The protein below binds the small molecule below.
Small molecule (SMILES): CC(=O)N[C@H]1[C@H](O[C@H]2[C@H](O)[C@@H](NC(C)=O)CO[C@@H]2CO)O[C@H](CO)[C@@H](O)[C@@H]1O

Sequence of chain 1.A:
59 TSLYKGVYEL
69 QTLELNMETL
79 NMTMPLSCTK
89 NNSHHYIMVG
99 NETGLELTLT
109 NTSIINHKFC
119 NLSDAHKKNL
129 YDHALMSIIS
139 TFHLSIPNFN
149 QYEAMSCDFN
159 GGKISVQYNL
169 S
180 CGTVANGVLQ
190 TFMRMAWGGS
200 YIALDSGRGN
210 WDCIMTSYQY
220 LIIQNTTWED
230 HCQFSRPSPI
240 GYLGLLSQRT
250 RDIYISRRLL

Binding-site contacts:
Ligand atom C5 contacts residue HIS92 of chain 1.A at 4.1 Å.
Ligand atom O6 contacts residue HIS92 of chain 1.A at 4.3 Å.
Ligand atom C7 contacts residue ASN89 of chain 1.A at 3.7 Å.
Ligand atom O5 contacts residue ASN89 of chain 1.A at 2.4 Å (h-bond).
Ligand atom C3 contacts residue ASN89 of chain 1.A at 3.8 Å.
Ligand atom C8 contacts residue SER91 of chain 1.A at 4.1 Å.
Ligand atom O4 contacts residue HIS92 of chain 1.A at 4.0 Å.
Ligand atom C1 contacts residue HIS92 of chain 1.A at 4.0 Å.
Ligand atom O5 contacts residue HIS92 of chain 1.A at 4.5 Å.
Ligand atom C3 contacts residue HIS92 of chain 1.A at 4.0 Å.
Ligand atom O5 contacts residue LYS88 of chain 1.A at 3.6 Å.
Ligand atom C7 contacts residue SER91 of chain 1.A at 4.3 Å.
Ligand atom C3 contacts residue SER91 of chain 1.A at 4.4 Å.
Ligand atom C1 contacts residue SER91 of chain 1.A at 4.2 Å.
Ligand atom C4 contacts residue ASN89 of chain 1.A at 4.2 Å.
Ligand atom C4 contacts residue HIS92 of chain 1.A at 4.3 Å.
Ligand atom C5 contacts residue ASN89 of chain 1.A at 3.6 Å.
Ligand atom N2 contacts residue SER91 of chain 1.A at 3.4 Å (h-bond).
Ligand atom C2 contacts residue SER91 of chain 1.A at 4.2 Å.
Ligand atom O6 contacts residue LYS88 of chain 1.A at 3.1 Å (salt-bridge).
Ligand atom O7 contacts residue ASN89 of chain 1.A at 4.1 Å.
Ligand atom C1 contacts residue LYS88 of chain 1.A at 4.3 Å.
Ligand atom C2 contacts residue ASN89 of chain 1.A at 2.4 Å.
Ligand atom N2 contacts residue ASN89 of chain 1.A at 2.8 Å (h-bond).
Ligand atom C6 contacts residue LYS88 of chain 1.A at 3.4 Å.
Ligand atom C5 contacts residue LYS88 of chain 1.A at 4.2 Å.
Ligand atom C1 contacts residue ASN89 of chain 1.A at 1.4 Å.